The small molecule below binds the protein below.
Small molecule (SMILES): CCC(=O)Nc1ncc2c(n1)CCN(Cc1ccccc1)C2

Sequence of chain 1.A:
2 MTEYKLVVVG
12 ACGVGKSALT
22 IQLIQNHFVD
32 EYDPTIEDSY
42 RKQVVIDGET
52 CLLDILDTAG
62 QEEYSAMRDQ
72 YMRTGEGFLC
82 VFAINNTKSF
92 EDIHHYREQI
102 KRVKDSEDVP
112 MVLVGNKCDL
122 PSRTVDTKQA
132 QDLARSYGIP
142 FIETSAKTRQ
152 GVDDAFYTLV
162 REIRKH

Binding-site contacts:
Ligand atom N3 contacts residue THR36 of chain 1.A at 3.4 Å.
Ligand atom N1 contacts residue GLU63 of chain 1.A at 3.2 Å (salt-bridge).
Ligand atom C20 contacts residue PRO35 of chain 1.A at 3.5 Å (hydrophobic).
Ligand atom C13 contacts residue MET68 of chain 1.A at 3.7 Å (hydrophobic).
Ligand atom C11 contacts residue TYR65 of chain 1.A at 3.8 Å (hydrophobic).
Ligand atom C12 contacts residue TYR65 of chain 1.A at 3.4 Å (hydrophobic).
Ligand atom C4 contacts residue GLU63 of chain 1.A at 3.6 Å.
Ligand atom C2 contacts residue THR36 of chain 1.A at 3.6 Å.
Ligand atom N18 contacts residue ALA60 of chain 1.A at 3.5 Å.
Ligand atom N1 contacts residue ALA60 of chain 1.A at 2.9 Å (h-bond).
Ligand atom C16 contacts residue THR36 of chain 1.A at 3.4 Å.
Ligand atom N18 contacts residue THR36 of chain 1.A at 3.6 Å.
Ligand atom C19 contacts residue PO41 of chain 1.D at 3.7 Å.
Ligand atom N18 contacts residue GLU63 of chain 1.A at 3.8 Å.
Ligand atom N1 contacts residue PRO35 of chain 1.A at 3.3 Å (h-bond).
Ligand atom C2 contacts residue ALA60 of chain 1.A at 3.8 Å (hydrophobic).
Ligand atom C12 contacts residue MET68 of chain 1.A at 3.7 Å (hydrophobic).
Ligand atom C10 contacts residue GLU64 of chain 1.A at 3.8 Å.
Ligand atom C6 contacts residue GLU63 of chain 1.A at 3.3 Å.
Ligand atom C4 contacts residue THR36 of chain 1.A at 3.7 Å.
Ligand atom C17 contacts residue GLU63 of chain 1.A at 3.4 Å.
Ligand atom C20 contacts residue PO41 of chain 1.D at 3.3 Å.
Ligand atom N1 contacts residue THR36 of chain 1.A at 3.9 Å.
Ligand atom C15 contacts residue GLU63 of chain 1.A at 3.5 Å.
Ligand atom C10 contacts residue GLU63 of chain 1.A at 3.6 Å.
Ligand atom C21 contacts residue CYS13 of chain 1.A at 1.8 Å (hydrophobic).
Ligand atom C2 contacts residue GLU63 of chain 1.A at 3.4 Å.
Ligand atom C19 contacts residue PRO35 of chain 1.A at 3.6 Å (hydrophobic).
Ligand atom C20 contacts residue CYS13 of chain 1.A at 2.8 Å (hydrophobic).
Ligand atom C15 contacts residue THR36 of chain 1.A at 3.8 Å.
Ligand atom C19 contacts residue ALA60 of chain 1.A at 3.7 Å (hydrophobic).
Ligand atom C19 contacts residue GLU63 of chain 1.A at 3.5 Å.
Ligand atom C17 contacts residue THR36 of chain 1.A at 3.6 Å.
Ligand atom C16 contacts residue GLU64 of chain 1.A at 3.8 Å.
Ligand atom C11 contacts residue GLU64 of chain 1.A at 3.6 Å.
Ligand atom C20 contacts residue ALA60 of chain 1.A at 3.4 Å (hydrophobic).
Ligand atom C5 contacts residue GLU63 of chain 1.A at 3.4 Å.
Ligand atom N3 contacts residue GLU63 of chain 1.A at 3.7 Å.
Ligand atom N7 contacts residue GLU63 of chain 1.A at 2.9 Å (salt-bridge).
Ligand atom C16 contacts residue GLU63 of chain 1.A at 3.3 Å.